The protein below binds the small molecule below.
Small molecule (SMILES): N#C/N=C1\SCCN1Cc1ccc(Cl)nc1

Sequence of chain 1.C:
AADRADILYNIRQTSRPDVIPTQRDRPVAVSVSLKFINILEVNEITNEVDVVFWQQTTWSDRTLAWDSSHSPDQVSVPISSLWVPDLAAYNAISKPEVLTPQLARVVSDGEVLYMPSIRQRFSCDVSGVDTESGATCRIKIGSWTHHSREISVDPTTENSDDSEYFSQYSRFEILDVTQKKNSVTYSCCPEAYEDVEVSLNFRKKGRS

Sequence of chain 1.B:
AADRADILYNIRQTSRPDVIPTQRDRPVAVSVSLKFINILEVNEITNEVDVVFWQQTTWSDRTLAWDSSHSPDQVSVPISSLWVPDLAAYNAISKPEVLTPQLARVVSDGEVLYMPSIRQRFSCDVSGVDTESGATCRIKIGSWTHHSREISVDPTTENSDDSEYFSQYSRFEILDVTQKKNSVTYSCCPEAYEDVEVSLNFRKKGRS

Binding-site contacts:
Ligand atom N2 contacts residue MET118 of chain 1.C at 3.3 Å.
Ligand atom C6 contacts residue LEU116 of chain 1.C at 4.0 Å (hydrophobic).
Ligand atom C1 contacts residue THR148 of chain 1.B at 4.2 Å.
Ligand atom C1 contacts residue TRP147 of chain 1.B at 4.0 Å (hydrophobic).
Ligand atom C15 contacts residue CYS191 of chain 1.B at 3.9 Å (hydrophobic).
Ligand atom C15 contacts residue TYR189 of chain 1.B at 3.6 Å (hydrophobic).
Ligand atom C3 contacts residue TRP147 of chain 1.B at 3.4 Å (hydrophobic).
Ligand atom N16 contacts residue THR188 of chain 1.B at 3.2 Å.
Ligand atom N16 contacts residue TYR189 of chain 1.B at 2.7 Å (h-bond).
Ligand atom C4 contacts residue TRP147 of chain 1.B at 3.9 Å (hydrophobic).
Ligand atom C1 contacts residue MET118 of chain 1.C at 4.2 Å (hydrophobic).
Ligand atom C8 contacts residue CYS191 of chain 1.B at 4.1 Å (hydrophobic).
Ligand atom C8 contacts residue MET118 of chain 1.C at 3.8 Å (hydrophobic).
Ligand atom C12 contacts residue TRP147 of chain 1.B at 4.0 Å (hydrophobic).
Ligand atom CL7 contacts residue LEU116 of chain 1.C at 3.6 Å.
Ligand atom S11 contacts residue TYR196 of chain 1.B at 3.7 Å.
Ligand atom C3 contacts residue MET118 of chain 1.C at 3.2 Å (hydrophobic).
Ligand atom N14 contacts residue CYS191 of chain 1.B at 3.5 Å (h-bond).
Ligand atom CL7 contacts residue LEU106 of chain 1.C at 4.0 Å.
Ligand atom C4 contacts residue MET118 of chain 1.C at 3.9 Å (hydrophobic).
Ligand atom C5 contacts residue TYR196 of chain 1.B at 3.6 Å (hydrophobic).
Ligand atom C5 contacts residue TRP147 of chain 1.B at 3.8 Å (hydrophobic).
Ligand atom CL7 contacts residue ALA107 of chain 1.C at 4.1 Å.
Ligand atom C5 contacts residue CYS192 of chain 1.B at 3.8 Å (hydrophobic).
Ligand atom CL7 contacts residue ARG108 of chain 1.C at 3.5 Å.
Ligand atom C10 contacts residue TYR196 of chain 1.B at 4.1 Å (hydrophobic).
Ligand atom C13 contacts residue TRP147 of chain 1.B at 3.5 Å (hydrophobic).
Ligand atom N14 contacts residue CYS192 of chain 1.B at 4.1 Å.
Ligand atom C15 contacts residue TYR196 of chain 1.B at 3.8 Å (hydrophobic).
Ligand atom CL7 contacts residue THR148 of chain 1.B at 3.7 Å.
Ligand atom N16 contacts residue VAL187 of chain 1.B at 4.0 Å.
Ligand atom S11 contacts residue VAL187 of chain 1.B at 3.9 Å.
Ligand atom N16 contacts residue TYR196 of chain 1.B at 3.9 Å.
Ligand atom C6 contacts residue TRP147 of chain 1.B at 3.9 Å (hydrophobic).
Ligand atom C6 contacts residue TYR196 of chain 1.B at 3.7 Å (hydrophobic).
Ligand atom N2 contacts residue TRP147 of chain 1.B at 3.5 Å (h-bond).
Ligand atom N14 contacts residue TYR196 of chain 1.B at 4.0 Å.
Ligand atom N14 contacts residue TYR189 of chain 1.B at 4.0 Å.
Ligand atom C12 contacts residue TYR93 of chain 1.B at 3.6 Å (hydrophobic).
Ligand atom C12 contacts residue SER146 of chain 1.B at 4.1 Å.